Sequence of chain 1.B:
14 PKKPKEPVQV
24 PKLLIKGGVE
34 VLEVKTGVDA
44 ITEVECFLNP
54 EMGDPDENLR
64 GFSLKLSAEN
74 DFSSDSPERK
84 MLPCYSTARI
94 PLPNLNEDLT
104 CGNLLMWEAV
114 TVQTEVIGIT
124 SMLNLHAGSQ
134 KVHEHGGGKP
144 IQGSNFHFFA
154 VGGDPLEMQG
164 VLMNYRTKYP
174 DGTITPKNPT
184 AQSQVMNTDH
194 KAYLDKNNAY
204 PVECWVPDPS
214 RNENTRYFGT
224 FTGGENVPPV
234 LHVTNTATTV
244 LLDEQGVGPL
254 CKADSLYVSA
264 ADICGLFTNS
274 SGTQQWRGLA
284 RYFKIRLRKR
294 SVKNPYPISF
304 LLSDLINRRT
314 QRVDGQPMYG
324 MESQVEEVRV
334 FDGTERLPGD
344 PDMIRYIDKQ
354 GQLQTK

Sequence of chain 1.A:
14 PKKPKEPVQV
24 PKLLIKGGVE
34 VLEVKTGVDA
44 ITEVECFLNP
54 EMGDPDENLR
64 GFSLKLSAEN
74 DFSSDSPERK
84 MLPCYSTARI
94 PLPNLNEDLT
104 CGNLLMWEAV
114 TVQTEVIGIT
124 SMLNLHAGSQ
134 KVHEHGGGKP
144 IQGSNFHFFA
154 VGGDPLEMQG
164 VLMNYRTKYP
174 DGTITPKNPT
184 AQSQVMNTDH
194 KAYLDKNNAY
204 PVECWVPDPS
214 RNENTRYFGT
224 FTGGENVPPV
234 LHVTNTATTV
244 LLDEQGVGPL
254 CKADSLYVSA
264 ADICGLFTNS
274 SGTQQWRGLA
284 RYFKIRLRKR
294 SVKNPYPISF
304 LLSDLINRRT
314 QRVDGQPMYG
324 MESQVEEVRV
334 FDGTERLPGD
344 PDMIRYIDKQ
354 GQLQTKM

A protein and the small-molecule ligand that binds it are described below.
Small molecule (SMILES): CC(=O)N[C@H]1[C@H]([C@H](O)[C@H](O)CO)O[C@@](O[C@H](CO)[C@@H](O)[C@@H]2O[C@@H](C(=O)O)C[C@H](O)[C@H]2NC(C)=O)(C(=O)O)C[C@@H]1O

Sequence of chain 1.C:
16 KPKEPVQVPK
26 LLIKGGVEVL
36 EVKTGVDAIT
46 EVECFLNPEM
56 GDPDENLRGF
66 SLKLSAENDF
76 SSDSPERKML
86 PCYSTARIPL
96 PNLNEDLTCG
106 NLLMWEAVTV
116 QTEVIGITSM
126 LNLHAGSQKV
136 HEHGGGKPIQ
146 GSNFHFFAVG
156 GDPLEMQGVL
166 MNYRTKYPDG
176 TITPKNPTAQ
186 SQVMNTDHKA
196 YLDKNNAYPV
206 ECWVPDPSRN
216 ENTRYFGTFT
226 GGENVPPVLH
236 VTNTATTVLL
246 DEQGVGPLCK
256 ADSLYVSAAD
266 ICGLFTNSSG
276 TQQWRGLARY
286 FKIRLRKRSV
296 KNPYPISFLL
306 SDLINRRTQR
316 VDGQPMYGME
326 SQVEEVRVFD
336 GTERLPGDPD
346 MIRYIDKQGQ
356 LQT

Binding-site contacts:
Ligand atom C9 contacts residue GLN278 of chain 1.B at 3.2 Å.
Ligand atom N5 contacts residue ASN272 of chain 1.B at 3.2 Å (h-bond).
Ligand atom O9 contacts residue GLN278 of chain 1.B at 4.0 Å.
Ligand atom C10 contacts residue ASN272 of chain 1.B at 4.0 Å.
Ligand atom C9 contacts residue LEU67 of chain 1.B at 4.1 Å (hydrophobic).
Ligand atom O1A contacts residue SER274 of chain 1.B at 2.6 Å (h-bond).
Ligand atom O8 contacts residue LYS68 of chain 1.B at 3.4 Å.
Ligand atom O1B contacts residue SER274 of chain 1.B at 4.1 Å.
Ligand atom C1 contacts residue SER274 of chain 1.B at 3.7 Å.
Ligand atom C9 contacts residue LYS68 of chain 1.B at 3.8 Å.
Ligand atom O9 contacts residue LEU67 of chain 1.B at 3.3 Å.
Ligand atom C5 contacts residue ASN272 of chain 1.B at 4.1 Å.
Ligand atom C7 contacts residue GLN278 of chain 1.B at 3.8 Å.
Ligand atom C11 contacts residue SER274 of chain 1.B at 4.0 Å.
Ligand atom O9 contacts residue LYS68 of chain 1.B at 2.9 Å (salt-bridge).
Ligand atom N5 contacts residue GLN278 of chain 1.B at 3.9 Å.
Ligand atom O1B contacts residue LYS68 of chain 1.B at 3.9 Å.
Ligand atom O1A contacts residue LYS68 of chain 1.B at 2.9 Å.
Ligand atom C10 contacts residue GLN278 of chain 1.B at 4.0 Å.
Ligand atom C8 contacts residue GLN278 of chain 1.B at 3.6 Å.
Ligand atom C11 contacts residue PHE270 of chain 1.B at 3.8 Å (hydrophobic).
Ligand atom C11 contacts residue THR276 of chain 1.B at 3.3 Å.
Ligand atom C11 contacts residue GLN278 of chain 1.B at 3.5 Å.
Ligand atom O1B contacts residue THR276 of chain 1.B at 3.7 Å.
Ligand atom C4 contacts residue ASN272 of chain 1.B at 4.1 Å.
Ligand atom C1 contacts residue LYS68 of chain 1.B at 3.6 Å.
Ligand atom C11 contacts residue ASN272 of chain 1.B at 3.6 Å.
Ligand atom O10 contacts residue LEU62 of chain 1.B at 4.0 Å.
Ligand atom C1 contacts residue ASN272 of chain 1.B at 3.8 Å.
Ligand atom O8 contacts residue GLN278 of chain 1.B at 3.5 Å (h-bond).
Ligand atom O8 contacts residue ASN272 of chain 1.B at 3.5 Å (h-bond).
Ligand atom O7 contacts residue LEU62 of chain 1.B at 3.8 Å.
Ligand atom C11 contacts residue PHE65 of chain 1.B at 3.8 Å (hydrophobic).
Ligand atom C11 contacts residue LEU62 of chain 1.B at 4.1 Å (hydrophobic).
Ligand atom C6 contacts residue ASN272 of chain 1.B at 3.6 Å.
Ligand atom C11 contacts residue HIS138 of chain 1.A at 3.5 Å.
Ligand atom O1B contacts residue ASN272 of chain 1.B at 3.4 Å (h-bond).
Ligand atom C11 contacts residue PHE75 of chain 1.C at 2.3 Å (hydrophobic).
Ligand atom O10 contacts residue PHE75 of chain 1.C at 3.0 Å.
Ligand atom C10 contacts residue PHE75 of chain 1.C at 3.1 Å (hydrophobic).